The small molecule below binds the protein below.
Small molecule (SMILES): Cc1cc2c(cc1-c1cc(/C=C/C(=O)O)ccc1O)C(C)(C)CCC2(C)C

Sequence of chain 1.A:
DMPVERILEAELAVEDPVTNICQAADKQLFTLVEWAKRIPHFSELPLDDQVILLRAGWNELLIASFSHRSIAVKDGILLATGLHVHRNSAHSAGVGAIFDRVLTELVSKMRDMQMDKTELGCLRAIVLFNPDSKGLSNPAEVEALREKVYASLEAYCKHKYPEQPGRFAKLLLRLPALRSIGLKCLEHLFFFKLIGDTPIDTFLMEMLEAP

Binding-site contacts:
Ligand atom CAK contacts residue ALA50 of chain 1.A at 3.5 Å (hydrophobic).
Ligand atom CAA contacts residue LEU214 of chain 1.A at 3.4 Å (hydrophobic).
Ligand atom CAX contacts residue ILE46 of chain 1.A at 3.8 Å (hydrophobic).
Ligand atom CAJ contacts residue ALA50 of chain 1.A at 3.7 Å (hydrophobic).
Ligand atom CAM contacts residue ILE46 of chain 1.A at 3.6 Å (hydrophobic).
Ligand atom OAF contacts residue ALA105 of chain 1.A at 3.7 Å.
Ligand atom CAE contacts residue PHE124 of chain 1.A at 3.8 Å (hydrophobic).
Ligand atom CAR contacts residue GLN53 of chain 1.A at 3.6 Å.
Ligand atom CAU contacts residue ASN84 of chain 1.A at 3.5 Å.
Ligand atom CAD contacts residue CYS210 of chain 1.A at 3.2 Å (hydrophobic).
Ligand atom CAV contacts residue ILE46 of chain 1.A at 3.3 Å (hydrophobic).
Ligand atom CAM contacts residue PHE91 of chain 1.A at 3.5 Å (hydrophobic).
Ligand atom CAD contacts residue VAL127 of chain 1.A at 3.6 Å (hydrophobic).
Ligand atom CAL contacts residue ALA50 of chain 1.A at 3.7 Å (hydrophobic).
Ligand atom CAR contacts residue PHE91 of chain 1.A at 3.8 Å (hydrophobic).
Ligand atom CAI contacts residue PHE91 of chain 1.A at 3.4 Å (hydrophobic).
Ligand atom CAE contacts residue ILE102 of chain 1.A at 3.8 Å (hydrophobic).
Ligand atom OAF contacts residue ARG94 of chain 1.A at 2.9 Å (salt-bridge).
Ligand atom CAN contacts residue ILE46 of chain 1.A at 3.6 Å (hydrophobic).
Ligand atom OAG contacts residue ARG94 of chain 1.A at 3.7 Å.
Ligand atom OAF contacts residue GLN53 of chain 1.A at 3.3 Å.
Ligand atom CAB contacts residue PHE217 of chain 1.A at 3.8 Å (hydrophobic).
Ligand atom CAR contacts residue ALA105 of chain 1.A at 3.8 Å (hydrophobic).
Ligand atom CAO contacts residue ILE46 of chain 1.A at 3.6 Å (hydrophobic).
Ligand atom CAC contacts residue HIS213 of chain 1.A at 3.5 Å.
Ligand atom CAT contacts residue ALA50 of chain 1.A at 3.6 Å (hydrophobic).
Ligand atom CAL contacts residue ASN84 of chain 1.A at 3.6 Å.
Ligand atom OAG contacts residue ALA105 of chain 1.A at 2.9 Å (h-bond).
Ligand atom CAR contacts residue ARG94 of chain 1.A at 3.6 Å.
Ligand atom CAT contacts residue PHE91 of chain 1.A at 3.5 Å (hydrophobic).
Ligand atom CAQ contacts residue ILE123 of chain 1.A at 3.7 Å (hydrophobic).
Ligand atom CAK contacts residue LEU87 of chain 1.A at 3.6 Å (hydrophobic).
Ligand atom CAS contacts residue ILE46 of chain 1.A at 3.4 Å (hydrophobic).
Ligand atom CAJ contacts residue PHE91 of chain 1.A at 3.6 Å (hydrophobic).
Ligand atom OAF contacts residue PHE91 of chain 1.A at 3.7 Å.
Ligand atom OAH contacts residue ASN84 of chain 1.A at 2.6 Å (h-bond).
Ligand atom OAG contacts residue ALA49 of chain 1.A at 3.4 Å.
Ligand atom CAY contacts residue ILE46 of chain 1.A at 3.8 Å (hydrophobic).
Ligand atom CAW contacts residue PHE91 of chain 1.A at 3.8 Å (hydrophobic).
Ligand atom OAG contacts residue LEU104 of chain 1.A at 3.5 Å.